Sequence of chain 1.B:
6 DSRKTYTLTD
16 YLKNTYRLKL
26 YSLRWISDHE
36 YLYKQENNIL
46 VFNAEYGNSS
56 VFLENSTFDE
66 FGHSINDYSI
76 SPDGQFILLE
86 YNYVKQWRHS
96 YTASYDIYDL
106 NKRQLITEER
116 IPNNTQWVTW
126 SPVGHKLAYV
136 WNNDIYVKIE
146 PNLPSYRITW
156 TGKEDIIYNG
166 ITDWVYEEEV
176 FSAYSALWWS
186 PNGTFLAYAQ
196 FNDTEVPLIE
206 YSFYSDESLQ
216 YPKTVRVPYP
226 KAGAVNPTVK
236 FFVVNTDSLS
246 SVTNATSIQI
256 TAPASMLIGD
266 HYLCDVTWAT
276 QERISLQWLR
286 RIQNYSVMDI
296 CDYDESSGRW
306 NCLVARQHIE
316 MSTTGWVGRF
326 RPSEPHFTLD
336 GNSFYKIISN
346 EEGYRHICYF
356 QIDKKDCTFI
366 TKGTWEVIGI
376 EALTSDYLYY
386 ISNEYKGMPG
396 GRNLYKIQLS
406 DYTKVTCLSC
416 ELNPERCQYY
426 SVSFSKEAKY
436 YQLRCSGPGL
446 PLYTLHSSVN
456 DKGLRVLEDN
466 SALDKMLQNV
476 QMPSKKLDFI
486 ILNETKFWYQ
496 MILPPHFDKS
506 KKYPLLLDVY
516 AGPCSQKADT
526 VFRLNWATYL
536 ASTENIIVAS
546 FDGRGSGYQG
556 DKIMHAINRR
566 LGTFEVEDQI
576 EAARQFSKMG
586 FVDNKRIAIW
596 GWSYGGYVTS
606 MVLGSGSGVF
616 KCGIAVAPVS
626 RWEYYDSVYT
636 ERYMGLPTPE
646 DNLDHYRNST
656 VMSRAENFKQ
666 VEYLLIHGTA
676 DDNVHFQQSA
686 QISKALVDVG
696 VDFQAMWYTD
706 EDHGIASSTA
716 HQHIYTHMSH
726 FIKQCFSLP

Binding-site contacts:
Ligand atom C1 contacts residue ASN249 of chain 1.B at 1.4 Å.
Ligand atom C4 contacts residue ASN249 of chain 1.B at 4.3 Å.
Ligand atom C1 contacts residue TRP155 of chain 1.B at 3.9 Å (hydrophobic).
Ligand atom N2 contacts residue ASN249 of chain 1.B at 3.1 Å (h-bond).
Ligand atom C8 contacts residue VAL247 of chain 1.B at 3.4 Å (hydrophobic).
Ligand atom C5 contacts residue ASN249 of chain 1.B at 3.7 Å.
Ligand atom C6 contacts residue TRP155 of chain 1.B at 4.1 Å (hydrophobic).
Ligand atom C8 contacts residue ASN249 of chain 1.B at 4.1 Å.
Ligand atom O7 contacts residue ASN249 of chain 1.B at 3.4 Å (h-bond).
Ligand atom C3 contacts residue ASN249 of chain 1.B at 3.9 Å.
Ligand atom O5 contacts residue ASN249 of chain 1.B at 2.4 Å (h-bond).
Ligand atom C2 contacts residue ASN249 of chain 1.B at 2.6 Å.
Ligand atom C5 contacts residue TRP155 of chain 1.B at 3.8 Å (hydrophobic).
Ligand atom C7 contacts residue ASN249 of chain 1.B at 3.5 Å.
Ligand atom O5 contacts residue TRP155 of chain 1.B at 4.0 Å.

A protein and the small-molecule ligand that binds it are described below.
Small molecule (SMILES): CC(=O)N[C@@H]1[C@@H](O)[C@H](O)[C@@H](CO)O[C@H]1O